This small molecule binds to this protein.
Small molecule (SMILES): CC(=O)N[C@@H]1[C@@H](O)[C@H](O)[C@@H](CO)O[C@H]1O

Binding-site contacts:
Ligand atom N2 contacts residue ASN291 of chain 1.A at 3.0 Å (h-bond).
Ligand atom C1 contacts residue LYS345 of chain 1.A at 4.1 Å.
Ligand atom C1 contacts residue ASN291 of chain 1.A at 1.5 Å.
Ligand atom O5 contacts residue GLU270 of chain 1.A at 4.1 Å.
Ligand atom C8 contacts residue ASN291 of chain 1.A at 3.0 Å.
Ligand atom C1 contacts residue GLU270 of chain 1.A at 3.9 Å.
Ligand atom C5 contacts residue LYS345 of chain 1.A at 4.2 Å.
Ligand atom O5 contacts residue LYS345 of chain 1.A at 4.1 Å.
Ligand atom C8 contacts residue GLU292 of chain 1.A at 4.3 Å.
Ligand atom O7 contacts residue GLU270 of chain 1.A at 3.9 Å.
Ligand atom C2 contacts residue GLU270 of chain 1.A at 4.4 Å.
Ligand atom C2 contacts residue ASN291 of chain 1.A at 2.5 Å.
Ligand atom C5 contacts residue ASN291 of chain 1.A at 3.8 Å.
Ligand atom O7 contacts residue ASN291 of chain 1.A at 3.2 Å (h-bond).
Ligand atom C7 contacts residue ASN291 of chain 1.A at 3.3 Å.
Ligand atom C3 contacts residue ASN291 of chain 1.A at 3.9 Å.
Ligand atom O5 contacts residue ASN291 of chain 1.A at 2.5 Å (h-bond).
Ligand atom C4 contacts residue ASN291 of chain 1.A at 4.3 Å.

Sequence of chain 1.A:
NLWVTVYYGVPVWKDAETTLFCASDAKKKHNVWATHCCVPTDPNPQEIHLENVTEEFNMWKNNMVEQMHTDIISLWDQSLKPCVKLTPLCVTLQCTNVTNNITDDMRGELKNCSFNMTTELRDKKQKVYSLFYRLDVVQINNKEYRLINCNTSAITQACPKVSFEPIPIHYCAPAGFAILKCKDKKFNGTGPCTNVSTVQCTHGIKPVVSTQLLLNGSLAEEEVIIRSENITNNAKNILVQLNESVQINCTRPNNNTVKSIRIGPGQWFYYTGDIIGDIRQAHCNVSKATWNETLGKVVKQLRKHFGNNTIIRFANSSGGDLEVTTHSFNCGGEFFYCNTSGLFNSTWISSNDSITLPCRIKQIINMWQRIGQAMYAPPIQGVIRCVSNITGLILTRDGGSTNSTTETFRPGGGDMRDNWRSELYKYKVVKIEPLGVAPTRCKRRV